Sequence of chain 28.C:
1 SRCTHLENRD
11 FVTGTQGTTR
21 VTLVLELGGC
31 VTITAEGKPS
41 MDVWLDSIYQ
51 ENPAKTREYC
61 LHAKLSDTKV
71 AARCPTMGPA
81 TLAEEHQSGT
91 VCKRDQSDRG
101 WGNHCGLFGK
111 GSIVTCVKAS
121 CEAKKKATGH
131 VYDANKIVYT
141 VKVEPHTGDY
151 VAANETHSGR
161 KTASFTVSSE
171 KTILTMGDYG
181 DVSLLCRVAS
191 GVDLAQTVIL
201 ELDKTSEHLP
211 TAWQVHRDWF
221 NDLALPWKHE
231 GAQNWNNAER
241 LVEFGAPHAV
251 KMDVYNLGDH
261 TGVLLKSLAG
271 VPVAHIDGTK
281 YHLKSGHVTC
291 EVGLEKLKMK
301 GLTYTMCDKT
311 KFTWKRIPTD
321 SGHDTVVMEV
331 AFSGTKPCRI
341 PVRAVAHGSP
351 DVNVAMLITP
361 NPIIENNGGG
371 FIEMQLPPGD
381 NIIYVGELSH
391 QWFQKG

Sequence of chain 28.A:
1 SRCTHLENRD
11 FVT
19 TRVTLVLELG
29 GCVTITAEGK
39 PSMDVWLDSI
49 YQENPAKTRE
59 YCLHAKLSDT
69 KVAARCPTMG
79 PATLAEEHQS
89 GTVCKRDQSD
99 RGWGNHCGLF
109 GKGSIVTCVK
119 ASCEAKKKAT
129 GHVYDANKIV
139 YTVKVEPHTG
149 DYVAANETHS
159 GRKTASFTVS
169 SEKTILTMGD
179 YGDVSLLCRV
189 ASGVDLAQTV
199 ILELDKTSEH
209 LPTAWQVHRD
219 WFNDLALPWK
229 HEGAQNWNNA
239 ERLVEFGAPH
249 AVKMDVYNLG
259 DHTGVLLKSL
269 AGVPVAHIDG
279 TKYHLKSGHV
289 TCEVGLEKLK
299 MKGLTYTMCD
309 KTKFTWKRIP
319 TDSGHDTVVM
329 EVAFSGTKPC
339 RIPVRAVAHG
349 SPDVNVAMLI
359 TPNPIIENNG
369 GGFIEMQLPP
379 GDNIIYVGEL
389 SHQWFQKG

The protein below binds the small molecule below.
Small molecule (SMILES): CC(=O)N[C@@H]1[C@@H](O)[C@H](O)[C@@H](CO)O[C@H]1O

Binding-site contacts:
Ligand atom O5 contacts residue HIS104 of chain 28.C at 3.7 Å.
Ligand atom C1 contacts residue ASN154 of chain 28.A at 1.4 Å.
Ligand atom C5 contacts residue ASN154 of chain 28.A at 3.6 Å.
Ligand atom C1 contacts residue HIS104 of chain 28.C at 3.5 Å.
Ligand atom C4 contacts residue ASN154 of chain 28.A at 4.2 Å.
Ligand atom O6 contacts residue HIS104 of chain 28.C at 3.6 Å.
Ligand atom C3 contacts residue ASN154 of chain 28.A at 3.8 Å.
Ligand atom C5 contacts residue HIS104 of chain 28.C at 3.4 Å.
Ligand atom C2 contacts residue HIS104 of chain 28.C at 4.2 Å.
Ligand atom N2 contacts residue ASN154 of chain 28.A at 3.0 Å (h-bond).
Ligand atom C6 contacts residue HIS104 of chain 28.C at 3.8 Å.
Ligand atom C3 contacts residue HIS104 of chain 28.C at 3.7 Å.
Ligand atom O4 contacts residue HIS104 of chain 28.C at 3.8 Å.
Ligand atom C4 contacts residue HIS104 of chain 28.C at 4.0 Å.
Ligand atom C7 contacts residue ASN154 of chain 28.A at 3.5 Å.
Ligand atom C2 contacts residue ASN154 of chain 28.A at 2.5 Å.
Ligand atom O5 contacts residue ASN154 of chain 28.A at 2.3 Å (h-bond).
Ligand atom O7 contacts residue ASN154 of chain 28.A at 3.2 Å (h-bond).